The protein below binds the small molecule below.
Small molecule (SMILES): CC(C)(C)COc1ccc(-n2cc(C(=O)O)cn2)cc1C#N

Binding-site contacts:
Ligand atom C20 contacts residue ARG880 of chain 1.B at 3.4 Å.
Ligand atom O21 contacts residue PHE914 of chain 1.B at 3.8 Å.
Ligand atom C4 contacts residue PHE914 of chain 1.B at 3.6 Å (hydrophobic).
Ligand atom C5 contacts residue PHE1009 of chain 1.B at 3.8 Å (hydrophobic).
Ligand atom C7 contacts residue LEU873 of chain 1.B at 3.6 Å (hydrophobic).
Ligand atom C8 contacts residue LEU873 of chain 1.B at 3.6 Å (hydrophobic).
Ligand atom N2 contacts residue PHE1009 of chain 1.B at 3.7 Å.
Ligand atom N13 contacts residue ASN768 of chain 1.B at 3.2 Å (h-bond).
Ligand atom C1 contacts residue PHE1009 of chain 1.B at 3.7 Å (hydrophobic).
Ligand atom C7 contacts residue LEU1014 of chain 1.B at 3.5 Å (hydrophobic).
Ligand atom O22 contacts residue ARG880 of chain 1.B at 2.8 Å (salt-bridge).
Ligand atom C5 contacts residue PHE914 of chain 1.B at 3.5 Å (hydrophobic).
Ligand atom C7 contacts residue GLU802 of chain 1.B at 3.2 Å.
Ligand atom C10 contacts residue SER876 of chain 1.B at 3.7 Å.
Ligand atom N2 contacts residue GLU802 of chain 1.B at 3.7 Å.
Ligand atom O21 contacts residue ARG880 of chain 1.B at 3.1 Å (salt-bridge).
Ligand atom N3 contacts residue PHE1009 of chain 1.B at 3.8 Å.
Ligand atom N3 contacts residue PHE914 of chain 1.B at 3.5 Å.
Ligand atom C10 contacts residue VAL1011 of chain 1.B at 3.7 Å (hydrophobic).
Ligand atom C4 contacts residue GLU802 of chain 1.B at 3.8 Å.
Ligand atom C6 contacts residue LEU873 of chain 1.B at 3.6 Å (hydrophobic).
Ligand atom C1 contacts residue PHE914 of chain 1.B at 3.8 Å (hydrophobic).
Ligand atom C1 contacts residue THR1010 of chain 1.B at 3.3 Å.
Ligand atom C4 contacts residue PHE1009 of chain 1.B at 3.9 Å (hydrophobic).
Ligand atom C8 contacts residue LEU1014 of chain 1.B at 3.6 Å (hydrophobic).
Ligand atom O14 contacts residue LEU648 of chain 1.B at 3.7 Å.
Ligand atom C17 contacts residue PHE1013 of chain 1.B at 3.5 Å (hydrophobic).
Ligand atom C11 contacts residue SER876 of chain 1.B at 3.2 Å.
Ligand atom C6 contacts residue LEU1014 of chain 1.B at 3.7 Å (hydrophobic).
Ligand atom N13 contacts residue PRO1076 of chain 1.B at 3.7 Å.
Ligand atom O22 contacts residue THR1010 of chain 1.B at 2.9 Å (h-bond).
Ligand atom C20 contacts residue PHE914 of chain 1.B at 3.6 Å (hydrophobic).
Ligand atom C11 contacts residue VAL1011 of chain 1.B at 3.7 Å (hydrophobic).
Ligand atom O22 contacts residue PHE1009 of chain 1.B at 3.6 Å.
Ligand atom O22 contacts residue SER1008 of chain 1.B at 3.6 Å.
Ligand atom O21 contacts residue ALA1079 of chain 1.B at 3.6 Å.
Ligand atom N3 contacts residue GLU802 of chain 1.B at 2.8 Å (salt-bridge).
Ligand atom N2 contacts residue PHE914 of chain 1.B at 3.6 Å.
Ligand atom C9 contacts residue LEU873 of chain 1.B at 3.8 Å (hydrophobic).
Ligand atom C9 contacts residue LEU1014 of chain 1.B at 3.9 Å (hydrophobic).

Sequence of chain 1.B:
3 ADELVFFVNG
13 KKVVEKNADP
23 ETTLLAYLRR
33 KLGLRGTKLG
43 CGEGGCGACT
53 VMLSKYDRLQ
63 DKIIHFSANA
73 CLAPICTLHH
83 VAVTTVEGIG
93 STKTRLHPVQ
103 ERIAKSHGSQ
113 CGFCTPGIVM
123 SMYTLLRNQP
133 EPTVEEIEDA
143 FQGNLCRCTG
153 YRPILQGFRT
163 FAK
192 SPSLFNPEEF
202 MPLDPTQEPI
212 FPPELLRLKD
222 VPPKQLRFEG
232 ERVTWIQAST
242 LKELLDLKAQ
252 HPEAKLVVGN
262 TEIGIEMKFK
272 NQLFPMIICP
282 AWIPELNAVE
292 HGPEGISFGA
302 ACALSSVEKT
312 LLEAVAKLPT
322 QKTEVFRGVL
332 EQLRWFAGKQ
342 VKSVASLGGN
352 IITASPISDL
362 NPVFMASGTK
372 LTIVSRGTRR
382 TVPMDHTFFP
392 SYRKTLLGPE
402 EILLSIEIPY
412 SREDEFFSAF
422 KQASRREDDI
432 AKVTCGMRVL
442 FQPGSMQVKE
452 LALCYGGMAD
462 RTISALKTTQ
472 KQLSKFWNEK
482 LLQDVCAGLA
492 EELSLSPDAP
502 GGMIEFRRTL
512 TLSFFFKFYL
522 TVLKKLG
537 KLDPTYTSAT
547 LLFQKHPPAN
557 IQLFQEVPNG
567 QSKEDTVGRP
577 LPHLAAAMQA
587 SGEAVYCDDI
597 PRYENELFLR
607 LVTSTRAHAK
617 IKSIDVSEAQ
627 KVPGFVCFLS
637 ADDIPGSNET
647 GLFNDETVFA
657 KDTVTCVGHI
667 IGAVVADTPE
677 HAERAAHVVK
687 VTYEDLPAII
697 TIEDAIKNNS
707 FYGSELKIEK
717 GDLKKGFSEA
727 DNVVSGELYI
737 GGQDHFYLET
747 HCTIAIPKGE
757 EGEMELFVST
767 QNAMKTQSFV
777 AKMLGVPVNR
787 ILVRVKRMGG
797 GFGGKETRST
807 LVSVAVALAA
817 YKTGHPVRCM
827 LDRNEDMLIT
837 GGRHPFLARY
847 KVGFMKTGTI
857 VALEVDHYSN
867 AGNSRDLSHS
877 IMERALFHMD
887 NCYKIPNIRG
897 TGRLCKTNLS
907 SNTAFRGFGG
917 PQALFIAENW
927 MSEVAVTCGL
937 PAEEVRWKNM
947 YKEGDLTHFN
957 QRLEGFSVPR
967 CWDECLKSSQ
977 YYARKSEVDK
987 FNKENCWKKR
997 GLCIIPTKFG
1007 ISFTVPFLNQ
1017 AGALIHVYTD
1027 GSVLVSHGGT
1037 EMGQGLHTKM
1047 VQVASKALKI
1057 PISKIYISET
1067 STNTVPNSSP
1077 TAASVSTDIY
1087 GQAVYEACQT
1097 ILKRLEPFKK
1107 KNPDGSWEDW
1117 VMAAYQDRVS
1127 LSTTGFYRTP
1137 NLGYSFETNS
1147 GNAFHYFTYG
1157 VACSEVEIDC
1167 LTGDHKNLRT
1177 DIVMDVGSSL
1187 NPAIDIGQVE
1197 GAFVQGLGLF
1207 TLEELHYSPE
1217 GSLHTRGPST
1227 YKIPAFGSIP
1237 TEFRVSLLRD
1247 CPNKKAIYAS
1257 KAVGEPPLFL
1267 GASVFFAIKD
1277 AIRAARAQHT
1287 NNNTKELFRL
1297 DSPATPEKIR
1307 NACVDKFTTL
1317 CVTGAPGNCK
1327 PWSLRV